Sequence of chain 2.A:
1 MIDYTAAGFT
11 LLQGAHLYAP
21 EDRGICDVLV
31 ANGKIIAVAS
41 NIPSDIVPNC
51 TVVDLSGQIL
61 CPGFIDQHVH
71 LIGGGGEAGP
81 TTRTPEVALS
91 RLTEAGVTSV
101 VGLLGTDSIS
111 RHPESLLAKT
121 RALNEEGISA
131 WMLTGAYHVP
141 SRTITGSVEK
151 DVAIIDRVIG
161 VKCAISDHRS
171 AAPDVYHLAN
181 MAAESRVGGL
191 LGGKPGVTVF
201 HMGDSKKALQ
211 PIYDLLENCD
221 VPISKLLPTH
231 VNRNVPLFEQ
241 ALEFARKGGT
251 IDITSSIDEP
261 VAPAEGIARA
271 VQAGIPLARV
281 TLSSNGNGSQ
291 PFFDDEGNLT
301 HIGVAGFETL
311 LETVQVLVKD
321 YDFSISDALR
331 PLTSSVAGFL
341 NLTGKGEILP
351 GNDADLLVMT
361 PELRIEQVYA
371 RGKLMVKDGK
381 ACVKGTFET

Binding-site contacts:
Ligand atom C3 contacts residue ZN1 of chain 2.D at 3.7 Å.
Ligand atom O3 contacts residue ZN1 of chain 2.C at 3.6 Å.
Ligand atom O1 contacts residue THR106 of chain 2.A at 3.0 Å (h-bond).
Ligand atom C1 contacts residue SER289 of chain 2.A at 3.5 Å.
Ligand atom C7 contacts residue ARG169 of chain 2.A at 3.7 Å.
Ligand atom CD2 contacts residue ARG233 of chain 2.A at 3.5 Å.
Ligand atom O5 contacts residue ARG233 of chain 2.A at 2.8 Å (salt-bridge).
Ligand atom O4 contacts residue ARG169 of chain 2.A at 2.7 Å (salt-bridge).
Ligand atom N1 contacts residue TYR137 of chain 2.A at 3.0 Å (h-bond).
Ligand atom ND1 contacts residue PRO291 of chain 2.A at 3.7 Å.
Ligand atom O2 contacts residue GLY75 of chain 2.A at 2.7 Å (h-bond).
Ligand atom O4 contacts residue PRO291 of chain 2.A at 3.6 Å.
Ligand atom NE2 contacts residue ARG233 of chain 2.A at 3.1 Å (salt-bridge).
Ligand atom C5 contacts residue SER289 of chain 2.A at 3.6 Å.
Ligand atom C3 contacts residue TYR137 of chain 2.A at 3.6 Å (hydrophobic).
Ligand atom N1 contacts residue GLU77 of chain 2.A at 2.9 Å (salt-bridge).
Ligand atom C4 contacts residue SER289 of chain 2.A at 3.8 Å.
Ligand atom CB contacts residue SER289 of chain 2.A at 3.5 Å.
Ligand atom O5 contacts residue HIS201 of chain 2.A at 3.3 Å.
Ligand atom CD2 contacts residue ILE257 of chain 2.A at 3.8 Å (hydrophobic).
Ligand atom CE1 contacts residue ARG233 of chain 2.A at 3.3 Å.
Ligand atom O3 contacts residue TYR137 of chain 2.A at 2.8 Å (h-bond).
Ligand atom C4 contacts residue GLY75 of chain 2.A at 3.5 Å.
Ligand atom N2 contacts residue SER289 of chain 2.A at 2.9 Å (h-bond).
Ligand atom N1 contacts residue ARG169 of chain 2.A at 3.5 Å (salt-bridge).
Ligand atom N1 contacts residue THR106 of chain 2.A at 3.3 Å (h-bond).
Ligand atom C1 contacts residue GLU77 of chain 2.A at 3.6 Å.
Ligand atom O2 contacts residue GLY288 of chain 2.A at 3.7 Å.
Ligand atom O1 contacts residue GLY105 of chain 2.A at 3.6 Å.
Ligand atom N2 contacts residue ASN285 of chain 2.A at 3.5 Å (h-bond).
Ligand atom O3 contacts residue ZN1 of chain 2.D at 2.5 Å.
Ligand atom C3 contacts residue SER289 of chain 2.A at 3.7 Å.
Ligand atom C3 contacts residue ZN1 of chain 2.C at 3.8 Å.
Ligand atom O5 contacts residue ARG169 of chain 2.A at 3.2 Å (salt-bridge).
Ligand atom O2 contacts residue SER289 of chain 2.A at 3.2 Å (h-bond).
Ligand atom C2 contacts residue SER289 of chain 2.A at 3.6 Å.
Ligand atom C2 contacts residue ZN1 of chain 2.C at 3.5 Å.
Ligand atom O2 contacts residue GLY74 of chain 2.A at 3.6 Å.
Ligand atom O4 contacts residue TYR137 of chain 2.A at 3.7 Å.
Ligand atom O3 contacts residue HIS201 of chain 2.A at 3.6 Å (h-bond).

A small-molecule ligand and the protein it binds are described below.
Small molecule (SMILES): N[C@@H](CC(=O)N[C@@H](Cc1cnc[nH]1)C(=O)O)C(=O)O